A small-molecule ligand and the protein it binds are described below.
Small molecule (SMILES): CC(=O)N[C@@H]1[C@@H](O)[C@H](O)[C@@H](CO)O[C@H]1O

Sequence of chain 2.B:
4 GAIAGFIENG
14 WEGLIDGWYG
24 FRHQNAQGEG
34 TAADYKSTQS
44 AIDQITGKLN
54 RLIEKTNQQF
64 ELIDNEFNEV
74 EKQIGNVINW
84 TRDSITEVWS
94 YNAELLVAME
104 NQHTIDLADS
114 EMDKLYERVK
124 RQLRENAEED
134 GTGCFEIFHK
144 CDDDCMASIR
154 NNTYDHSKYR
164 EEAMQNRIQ

Binding-site contacts:
Ligand atom O7 contacts residue ASN79 of chain 2.B at 3.2 Å (h-bond).
Ligand atom C3 contacts residue GLU72 of chain 2.B at 4.1 Å.
Ligand atom C2 contacts residue ASN82 of chain 2.B at 2.1 Å.
Ligand atom N2 contacts residue GLY78 of chain 2.B at 4.1 Å.
Ligand atom C3 contacts residue ASN82 of chain 2.B at 3.5 Å.
Ligand atom C8 contacts residue GLU72 of chain 2.B at 4.0 Å.
Ligand atom C7 contacts residue ASN82 of chain 2.B at 3.6 Å.
Ligand atom C7 contacts residue LYS75 of chain 2.B at 3.7 Å.
Ligand atom C8 contacts residue ASN79 of chain 2.B at 3.5 Å.
Ligand atom O7 contacts residue LYS75 of chain 2.B at 2.8 Å (salt-bridge).
Ligand atom C8 contacts residue LYS75 of chain 2.B at 3.7 Å.
Ligand atom C4 contacts residue ASN82 of chain 2.B at 4.0 Å.
Ligand atom O7 contacts residue GLU72 of chain 2.B at 4.2 Å.
Ligand atom C8 contacts residue GLY78 of chain 2.B at 3.6 Å.
Ligand atom O5 contacts residue ASN82 of chain 2.B at 2.4 Å (h-bond).
Ligand atom C7 contacts residue GLU72 of chain 2.B at 4.1 Å.
Ligand atom C1 contacts residue ASN82 of chain 2.B at 1.4 Å.
Ligand atom C7 contacts residue GLY78 of chain 2.B at 4.3 Å.
Ligand atom N2 contacts residue ASN82 of chain 2.B at 2.6 Å (h-bond).
Ligand atom N2 contacts residue ASN79 of chain 2.B at 4.3 Å.
Ligand atom O3 contacts residue GLU72 of chain 2.B at 3.3 Å (salt-bridge).
Ligand atom O3 contacts residue ASN82 of chain 2.B at 4.5 Å.
Ligand atom O7 contacts residue ASN82 of chain 2.B at 4.0 Å.
Ligand atom C8 contacts residue GLU74 of chain 2.B at 4.4 Å.
Ligand atom C7 contacts residue ASN79 of chain 2.B at 3.4 Å.
Ligand atom C5 contacts residue ASN82 of chain 2.B at 3.6 Å.